Sequence of chain 1.B:
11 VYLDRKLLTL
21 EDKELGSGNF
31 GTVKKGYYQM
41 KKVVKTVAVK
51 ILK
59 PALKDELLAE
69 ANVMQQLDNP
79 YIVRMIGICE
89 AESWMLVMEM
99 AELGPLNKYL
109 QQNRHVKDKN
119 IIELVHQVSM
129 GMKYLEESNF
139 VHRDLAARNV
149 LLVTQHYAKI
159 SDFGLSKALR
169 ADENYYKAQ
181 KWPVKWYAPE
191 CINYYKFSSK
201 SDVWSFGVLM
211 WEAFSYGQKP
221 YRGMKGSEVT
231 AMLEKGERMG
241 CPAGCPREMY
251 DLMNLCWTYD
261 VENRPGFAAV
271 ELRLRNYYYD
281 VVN

This protein binds this small molecule.
Small molecule (SMILES): c1cn2cc(-c3ccc4cn[nH]c4c3)nc(Nc3ccc(N4CCOCC4)cc3)c2n1

Binding-site contacts:
Ligand atom C24 contacts residue VAL33 of chain 1.B at 3.7 Å (hydrophobic).
Ligand atom C23 contacts residue VAL33 of chain 1.B at 3.8 Å (hydrophobic).
Ligand atom N19 contacts residue LEU149 of chain 1.B at 3.6 Å.
Ligand atom C08 contacts residue GLY102 of chain 1.B at 3.5 Å.
Ligand atom N26 contacts residue PHE30 of chain 1.B at 3.5 Å.
Ligand atom C29 contacts residue ASP160 of chain 1.B at 3.8 Å.
Ligand atom C12 contacts residue LEU149 of chain 1.B at 3.6 Å (hydrophobic).
Ligand atom C17 contacts residue ALA48 of chain 1.B at 3.6 Å (hydrophobic).
Ligand atom C20 contacts residue ALA48 of chain 1.B at 3.5 Å (hydrophobic).
Ligand atom C25 contacts residue SER27 of chain 1.B at 3.6 Å.
Ligand atom C18 contacts residue ALA48 of chain 1.B at 3.7 Å (hydrophobic).
Ligand atom C17 contacts residue LEU149 of chain 1.B at 3.4 Å (hydrophobic).
Ligand atom C09 contacts residue ALA99 of chain 1.B at 3.0 Å (hydrophobic).
Ligand atom N19 contacts residue ALA48 of chain 1.B at 3.6 Å.
Ligand atom C31 contacts residue LEU25 of chain 1.B at 3.7 Å (hydrophobic).
Ligand atom C09 contacts residue GLY102 of chain 1.B at 3.2 Å.
Ligand atom N11 contacts residue ALA99 of chain 1.B at 2.8 Å (h-bond).
Ligand atom C18 contacts residue ALA99 of chain 1.B at 3.4 Å (hydrophobic).
Ligand atom C10 contacts residue GLY102 of chain 1.B at 3.4 Å.
Ligand atom C15 contacts residue LEU149 of chain 1.B at 3.4 Å (hydrophobic).
Ligand atom N27 contacts residue PHE30 of chain 1.B at 3.7 Å.
Ligand atom N16 contacts residue LEU149 of chain 1.B at 3.1 Å.
Ligand atom C30 contacts residue PRO103 of chain 1.B at 3.8 Å (hydrophobic).
Ligand atom C14 contacts residue LEU149 of chain 1.B at 3.8 Å (hydrophobic).
Ligand atom C18 contacts residue LEU149 of chain 1.B at 3.7 Å (hydrophobic).
Ligand atom C10 contacts residue ALA99 of chain 1.B at 3.4 Å (hydrophobic).
Ligand atom N19 contacts residue MET98 of chain 1.B at 3.7 Å.
Ligand atom C09 contacts residue GLU100 of chain 1.B at 3.1 Å.
Ligand atom C23 contacts residue GLY26 of chain 1.B at 3.8 Å.
Ligand atom N27 contacts residue LYS50 of chain 1.B at 3.8 Å.
Ligand atom C18 contacts residue GLU97 of chain 1.B at 3.3 Å.
Ligand atom C20 contacts residue LEU149 of chain 1.B at 3.2 Å (hydrophobic).
Ligand atom C08 contacts residue GLU100 of chain 1.B at 3.0 Å.
Ligand atom N16 contacts residue ALA48 of chain 1.B at 3.5 Å.
Ligand atom C31 contacts residue PRO103 of chain 1.B at 3.9 Å (hydrophobic).
Ligand atom C30 contacts residue LEU25 of chain 1.B at 3.7 Å (hydrophobic).
Ligand atom N27 contacts residue ASP160 of chain 1.B at 3.3 Å (salt-bridge).
Ligand atom C04 contacts residue LEU25 of chain 1.B at 3.7 Å (hydrophobic).
Ligand atom N19 contacts residue ALA99 of chain 1.B at 2.9 Å (h-bond).
Ligand atom C12 contacts residue ALA99 of chain 1.B at 3.9 Å (hydrophobic).